Binding-site contacts:
Ligand atom C1 contacts residue ASN972 of chain 1.E at 1.8 Å.
Ligand atom N2 contacts residue ASN972 of chain 1.E at 3.1 Å (h-bond).
Ligand atom O5 contacts residue ASN972 of chain 1.E at 2.8 Å (h-bond).
Ligand atom C5 contacts residue ASN972 of chain 1.E at 4.1 Å.
Ligand atom C3 contacts residue ASN972 of chain 1.E at 4.2 Å.
Ligand atom C2 contacts residue ASN972 of chain 1.E at 2.9 Å.
Ligand atom C7 contacts residue ASN972 of chain 1.E at 4.1 Å.

The small molecule below binds the protein below.
Small molecule (SMILES): CC(=O)N[C@@H]1[C@@H](O)[C@H](O)[C@@H](CO)O[C@H]1O

Sequence of chain 1.E:
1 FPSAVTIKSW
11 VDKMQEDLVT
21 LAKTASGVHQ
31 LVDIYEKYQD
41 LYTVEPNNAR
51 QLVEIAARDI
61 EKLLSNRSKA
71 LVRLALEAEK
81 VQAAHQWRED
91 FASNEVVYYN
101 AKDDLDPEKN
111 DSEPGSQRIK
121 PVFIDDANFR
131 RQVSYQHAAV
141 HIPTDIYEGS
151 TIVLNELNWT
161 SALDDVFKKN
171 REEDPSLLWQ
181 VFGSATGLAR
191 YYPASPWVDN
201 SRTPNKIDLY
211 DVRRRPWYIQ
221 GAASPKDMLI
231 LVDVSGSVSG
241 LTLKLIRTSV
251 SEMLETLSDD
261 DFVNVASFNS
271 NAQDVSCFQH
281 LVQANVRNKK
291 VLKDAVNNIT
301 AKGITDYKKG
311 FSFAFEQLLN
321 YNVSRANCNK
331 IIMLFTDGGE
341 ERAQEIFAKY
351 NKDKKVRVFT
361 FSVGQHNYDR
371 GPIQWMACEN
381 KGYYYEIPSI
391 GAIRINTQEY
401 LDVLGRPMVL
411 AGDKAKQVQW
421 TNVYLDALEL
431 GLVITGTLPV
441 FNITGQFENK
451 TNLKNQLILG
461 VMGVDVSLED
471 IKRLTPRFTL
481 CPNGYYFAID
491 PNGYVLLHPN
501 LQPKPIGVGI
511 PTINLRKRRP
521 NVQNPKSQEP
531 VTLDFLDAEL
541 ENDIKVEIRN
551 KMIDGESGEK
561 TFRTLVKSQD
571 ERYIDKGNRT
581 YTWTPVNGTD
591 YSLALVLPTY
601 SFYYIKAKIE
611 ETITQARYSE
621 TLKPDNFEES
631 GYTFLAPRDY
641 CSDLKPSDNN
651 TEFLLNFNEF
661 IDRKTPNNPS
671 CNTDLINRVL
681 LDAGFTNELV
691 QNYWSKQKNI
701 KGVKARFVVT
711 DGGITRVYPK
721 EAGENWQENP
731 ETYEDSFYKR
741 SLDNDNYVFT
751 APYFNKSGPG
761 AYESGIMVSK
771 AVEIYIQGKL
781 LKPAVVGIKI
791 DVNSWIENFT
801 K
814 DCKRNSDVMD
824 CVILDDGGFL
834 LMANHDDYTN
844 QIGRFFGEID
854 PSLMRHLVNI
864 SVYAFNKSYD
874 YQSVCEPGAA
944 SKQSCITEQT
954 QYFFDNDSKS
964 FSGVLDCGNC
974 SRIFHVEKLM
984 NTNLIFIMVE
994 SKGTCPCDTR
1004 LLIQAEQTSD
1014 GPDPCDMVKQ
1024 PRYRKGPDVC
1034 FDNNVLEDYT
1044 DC